Binding-site contacts:
Ligand atom O2' contacts residue ASN134 of chain 2.C at 3.2 Å (h-bond).
Ligand atom O2' contacts residue GLU74 of chain 2.C at 3.2 Å.
Ligand atom C2' contacts residue GLU74 of chain 2.C at 4.1 Å.
Ligand atom P contacts residue LYS8 of chain 2.C at 3.0 Å.
Ligand atom O3' contacts residue LYS8 of chain 2.C at 3.8 Å.
Ligand atom O2' contacts residue LEU135 of chain 2.C at 4.3 Å.
Ligand atom C2' contacts residue ASN134 of chain 2.C at 4.3 Å.
Ligand atom OP2 contacts residue LYS10 of chain 2.C at 2.9 Å.
Ligand atom O4' contacts residue GLU74 of chain 2.C at 3.7 Å.
Ligand atom O3' contacts residue ASN134 of chain 2.C at 4.2 Å.
Ligand atom OP1 contacts residue LYS10 of chain 2.C at 4.3 Å.
Ligand atom OP2 contacts residue LYS8 of chain 2.C at 2.9 Å (salt-bridge).
Ligand atom OP1 contacts residue PRO132 of chain 2.C at 3.6 Å.
Ligand atom OP1 contacts residue ASN134 of chain 2.C at 4.2 Å.
Ligand atom O5' contacts residue LYS8 of chain 2.C at 4.5 Å.
Ligand atom C1' contacts residue GLU74 of chain 2.C at 3.8 Å.
Ligand atom OP1 contacts residue LYS8 of chain 2.C at 2.6 Å (salt-bridge).
Ligand atom P contacts residue LYS10 of chain 2.C at 4.0 Å.
Ligand atom C4' contacts residue GLU74 of chain 2.C at 3.9 Å.

Sequence of chain 2.C:
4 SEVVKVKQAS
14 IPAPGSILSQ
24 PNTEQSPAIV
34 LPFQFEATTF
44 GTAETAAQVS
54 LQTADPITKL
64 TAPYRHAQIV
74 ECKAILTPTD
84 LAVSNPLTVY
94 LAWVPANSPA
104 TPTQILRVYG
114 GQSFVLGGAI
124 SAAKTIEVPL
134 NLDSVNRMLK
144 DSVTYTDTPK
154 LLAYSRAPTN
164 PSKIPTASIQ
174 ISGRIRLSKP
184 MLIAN

This small molecule binds to this protein.
Small molecule (SMILES): Nc1ccn([C@@H]2O[C@H](CO[P](=O)(O)O[C@H]3[C@@H](O)[C@H](n4ccc(N)nc4=O)O[C@@H]3CO[P](=O)(O)O[C@H]3[C@@H](O)[C@H](n4ccc(N)nc4=O)O[C@@H]3CO)[C@@H](O)[C@H]2O)c(=O)n1